Sequence of chain 1.C:
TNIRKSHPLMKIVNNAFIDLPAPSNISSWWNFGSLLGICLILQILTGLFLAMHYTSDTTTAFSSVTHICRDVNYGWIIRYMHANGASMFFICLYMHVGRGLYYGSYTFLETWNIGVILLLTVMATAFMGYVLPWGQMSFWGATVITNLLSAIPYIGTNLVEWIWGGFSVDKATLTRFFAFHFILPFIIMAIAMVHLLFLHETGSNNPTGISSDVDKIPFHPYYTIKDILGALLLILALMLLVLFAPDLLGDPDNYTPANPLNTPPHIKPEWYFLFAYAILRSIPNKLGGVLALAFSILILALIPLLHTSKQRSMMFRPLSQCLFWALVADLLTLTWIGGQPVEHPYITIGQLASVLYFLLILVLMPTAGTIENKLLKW

A small-molecule ligand and the protein it binds are described below.
Small molecule (SMILES): CO/C(=C/C(N)=O)[C@H](C)[C@H](/C=C/c1csc(-c2csc([C@@H](C)/C=C/C=C/C(C)C)n2)n1)OC

Binding-site contacts:
Ligand atom N1 contacts residue ALA127 of chain 1.C at 3.7 Å.
Ligand atom C6 contacts residue LYS269 of chain 1.C at 3.8 Å.
Ligand atom C14 contacts residue PHE274 of chain 1.C at 3.8 Å (hydrophobic).
Ligand atom C8 contacts residue VAL145 of chain 1.C at 3.8 Å (hydrophobic).
Ligand atom O1 contacts residue GLU271 of chain 1.C at 2.8 Å (salt-bridge).
Ligand atom C12 contacts residue PHE274 of chain 1.C at 3.5 Å (hydrophobic).
Ligand atom C21 contacts residue LEU121 of chain 1.C at 3.7 Å (hydrophobic).
Ligand atom N1 contacts residue GLU271 of chain 1.C at 3.7 Å.
Ligand atom C10 contacts residue PHE274 of chain 1.C at 3.8 Å (hydrophobic).
Ligand atom C10 contacts residue ILE146 of chain 1.C at 3.6 Å (hydrophobic).
Ligand atom N1 contacts residue TYR131 of chain 1.C at 3.7 Å.
Ligand atom C19 contacts residue LEU121 of chain 1.C at 3.8 Å (hydrophobic).
Ligand atom C13 contacts residue PHE274 of chain 1.C at 3.7 Å (hydrophobic).
Ligand atom S1 contacts residue LEU294 of chain 1.C at 3.6 Å.
Ligand atom C15 contacts residue PHE128 of chain 1.C at 3.6 Å (hydrophobic).
Ligand atom C4 contacts residue VAL132 of chain 1.C at 3.6 Å (hydrophobic).
Ligand atom C1 contacts residue PHE274 of chain 1.C at 3.7 Å (hydrophobic).
Ligand atom N2 contacts residue ILE146 of chain 1.C at 3.7 Å.
Ligand atom C10 contacts residue PRO270 of chain 1.C at 3.8 Å (hydrophobic).
Ligand atom O2 contacts residue ALA143 of chain 1.C at 3.8 Å.
Ligand atom S1 contacts residue PHE274 of chain 1.C at 3.6 Å.
Ligand atom C18 contacts residue MET124 of chain 1.C at 3.6 Å (hydrophobic).
Ligand atom N2 contacts residue PHE274 of chain 1.C at 3.4 Å.
Ligand atom O1 contacts residue PRO270 of chain 1.C at 3.8 Å.
Ligand atom C4 contacts residue ALA143 of chain 1.C at 3.8 Å (hydrophobic).
Ligand atom N1 contacts residue TYR273 of chain 1.C at 3.1 Å (h-bond).
Ligand atom O3 contacts residue PRO270 of chain 1.C at 3.2 Å.
Ligand atom O1 contacts residue PHE274 of chain 1.C at 3.6 Å.
Ligand atom C4 contacts residue PHE128 of chain 1.C at 3.3 Å (hydrophobic).
Ligand atom C21 contacts residue ALA125 of chain 1.C at 3.8 Å (hydrophobic).
Ligand atom C6 contacts residue PRO270 of chain 1.C at 3.7 Å (hydrophobic).
Ligand atom C9 contacts residue ILE146 of chain 1.C at 3.4 Å (hydrophobic).
Ligand atom C2 contacts residue TYR131 of chain 1.C at 3.7 Å (hydrophobic).
Ligand atom C5 contacts residue PRO270 of chain 1.C at 3.7 Å (hydrophobic).
Ligand atom O2 contacts residue GLY142 of chain 1.C at 3.5 Å.
Ligand atom C8 contacts residue GLY142 of chain 1.C at 3.6 Å.
Ligand atom C18 contacts residue LEU121 of chain 1.C at 3.8 Å (hydrophobic).
Ligand atom C11 contacts residue ILE146 of chain 1.C at 3.6 Å (hydrophobic).
Ligand atom C8 contacts residue ILE146 of chain 1.C at 3.8 Å (hydrophobic).
Ligand atom C11 contacts residue PHE274 of chain 1.C at 3.5 Å (hydrophobic).